The small molecule below binds the protein below.
Small molecule (SMILES): CC(=O)N[C@H]1[C@H](O[C@H]2[C@H](O)[C@@H](NC(C)=O)CO[C@@H]2CO)O[C@H](CO)[C@@H](O)[C@@H]1O

Binding-site contacts:
Ligand atom C8 contacts residue LEU941 of chain 1.C at 4.5 Å (hydrophobic).
Ligand atom C4 contacts residue ASN736 of chain 1.C at 4.2 Å.
Ligand atom C5 contacts residue GLN945 of chain 1.C at 4.5 Å.
Ligand atom C5 contacts residue ASN736 of chain 1.C at 3.7 Å.
Ligand atom C3 contacts residue LEU941 of chain 1.C at 4.3 Å (hydrophobic).
Ligand atom O5 contacts residue GLN1090 of chain 1.C at 4.2 Å.
Ligand atom C7 contacts residue ASN736 of chain 1.C at 3.7 Å.
Ligand atom O7 contacts residue ASN736 of chain 1.C at 4.2 Å.
Ligand atom O5 contacts residue ASN736 of chain 1.C at 2.4 Å (h-bond).
Ligand atom O7 contacts residue LEU941 of chain 1.C at 4.5 Å.
Ligand atom C1 contacts residue ASN736 of chain 1.C at 1.4 Å.
Ligand atom N2 contacts residue ASN736 of chain 1.C at 2.8 Å (h-bond).
Ligand atom C3 contacts residue ASN736 of chain 1.C at 3.8 Å.
Ligand atom C1 contacts residue GLN1090 of chain 1.C at 4.4 Å.
Ligand atom C7 contacts residue LEU941 of chain 1.C at 4.4 Å (hydrophobic).
Ligand atom O7 contacts residue GLN1090 of chain 1.C at 4.5 Å.
Ligand atom O4 contacts residue LEU941 of chain 1.C at 4.4 Å.
Ligand atom C2 contacts residue ASN736 of chain 1.C at 2.4 Å.

Sequence of chain 1.C:
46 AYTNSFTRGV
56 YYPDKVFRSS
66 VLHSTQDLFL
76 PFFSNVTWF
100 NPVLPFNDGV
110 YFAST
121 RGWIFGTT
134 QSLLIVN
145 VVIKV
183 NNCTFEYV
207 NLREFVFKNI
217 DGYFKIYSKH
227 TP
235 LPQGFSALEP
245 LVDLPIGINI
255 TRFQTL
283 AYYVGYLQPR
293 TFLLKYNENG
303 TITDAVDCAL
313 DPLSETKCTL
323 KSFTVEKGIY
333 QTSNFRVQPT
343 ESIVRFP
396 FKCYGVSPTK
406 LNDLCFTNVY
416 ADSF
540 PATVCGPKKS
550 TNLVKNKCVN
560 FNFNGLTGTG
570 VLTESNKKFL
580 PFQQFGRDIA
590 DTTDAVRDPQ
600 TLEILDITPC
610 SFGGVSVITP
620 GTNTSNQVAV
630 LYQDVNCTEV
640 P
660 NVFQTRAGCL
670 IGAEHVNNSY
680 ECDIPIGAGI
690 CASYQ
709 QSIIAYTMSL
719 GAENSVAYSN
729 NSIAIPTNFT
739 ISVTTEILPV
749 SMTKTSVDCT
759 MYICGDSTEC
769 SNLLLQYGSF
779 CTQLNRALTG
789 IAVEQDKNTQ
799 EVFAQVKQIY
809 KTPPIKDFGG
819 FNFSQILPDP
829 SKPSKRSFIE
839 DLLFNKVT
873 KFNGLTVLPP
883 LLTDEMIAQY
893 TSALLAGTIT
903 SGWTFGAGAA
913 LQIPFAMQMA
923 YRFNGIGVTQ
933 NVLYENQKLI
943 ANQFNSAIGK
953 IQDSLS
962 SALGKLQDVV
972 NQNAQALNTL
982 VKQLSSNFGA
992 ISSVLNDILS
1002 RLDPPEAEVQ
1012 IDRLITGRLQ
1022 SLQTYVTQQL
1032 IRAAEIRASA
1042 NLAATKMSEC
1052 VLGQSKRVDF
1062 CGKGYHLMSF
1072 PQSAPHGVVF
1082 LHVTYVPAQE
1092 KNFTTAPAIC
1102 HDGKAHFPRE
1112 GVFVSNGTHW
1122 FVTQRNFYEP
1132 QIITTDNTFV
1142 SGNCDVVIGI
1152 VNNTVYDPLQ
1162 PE